Sequence of chain 1.B:
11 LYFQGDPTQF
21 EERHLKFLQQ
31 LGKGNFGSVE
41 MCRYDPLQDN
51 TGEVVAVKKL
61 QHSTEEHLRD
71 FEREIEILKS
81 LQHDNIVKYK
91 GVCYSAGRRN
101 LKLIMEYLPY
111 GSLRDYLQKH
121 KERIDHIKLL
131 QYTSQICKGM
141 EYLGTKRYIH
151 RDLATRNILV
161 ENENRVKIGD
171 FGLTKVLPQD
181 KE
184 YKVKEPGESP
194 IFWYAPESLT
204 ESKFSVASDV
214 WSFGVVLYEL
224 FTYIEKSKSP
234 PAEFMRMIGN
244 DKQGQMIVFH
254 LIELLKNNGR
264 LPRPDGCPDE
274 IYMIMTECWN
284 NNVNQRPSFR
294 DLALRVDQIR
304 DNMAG

The protein below binds the small molecule below.
Small molecule (SMILES): Cc1cnc(Nc2cc(F)c(C3CCN(C)CC3)c(F)c2)nc1Nc1ccc(F)c(NS(=O)(=O)C(C)(C)C)c1

Binding-site contacts:
Ligand atom F15 contacts residue LEU31 of chain 1.B at 3.0 Å.
Ligand atom C33 contacts residue GLY34 of chain 1.B at 3.6 Å.
Ligand atom C09 contacts residue LEU108 of chain 1.B at 3.4 Å (hydrophobic).
Ligand atom N08 contacts residue LEU108 of chain 1.B at 2.6 Å (h-bond).
Ligand atom C10 contacts residue TYR107 of chain 1.B at 3.6 Å (hydrophobic).
Ligand atom C02 contacts residue LEU159 of chain 1.B at 3.4 Å (hydrophobic).
Ligand atom O37 contacts residue ASN157 of chain 1.B at 2.9 Å (h-bond).
Ligand atom C25 contacts residue VAL39 of chain 1.B at 3.5 Å (hydrophobic).
Ligand atom C26 contacts residue VAL39 of chain 1.B at 3.8 Å (hydrophobic).
Ligand atom N06 contacts residue LEU159 of chain 1.B at 3.8 Å.
Ligand atom C10 contacts residue LEU108 of chain 1.B at 3.4 Å (hydrophobic).
Ligand atom N06 contacts residue LEU108 of chain 1.B at 3.0 Å (h-bond).
Ligand atom O37 contacts residue ASP170 of chain 1.B at 3.1 Å (salt-bridge).
Ligand atom C10 contacts residue GLY111 of chain 1.B at 3.6 Å.
Ligand atom C34 contacts residue ASP170 of chain 1.B at 3.2 Å.
Ligand atom C01 contacts residue ALA56 of chain 1.B at 3.7 Å (hydrophobic).
Ligand atom C18 contacts residue LEU31 of chain 1.B at 3.7 Å (hydrophobic).
Ligand atom C07 contacts residue GLU106 of chain 1.B at 3.2 Å.
Ligand atom N24 contacts residue VAL39 of chain 1.B at 3.3 Å.
Ligand atom C03 contacts residue LEU159 of chain 1.B at 3.5 Å (hydrophobic).
Ligand atom N08 contacts residue TYR107 of chain 1.B at 3.7 Å.
Ligand atom C05 contacts residue LEU108 of chain 1.B at 3.6 Å (hydrophobic).
Ligand atom C13 contacts residue GLY111 of chain 1.B at 3.6 Å.
Ligand atom F12 contacts residue TYR107 of chain 1.B at 3.8 Å.
Ligand atom C01 contacts residue MET105 of chain 1.B at 3.6 Å (hydrophobic).
Ligand atom C14 contacts residue LEU31 of chain 1.B at 3.6 Å (hydrophobic).
Ligand atom C16 contacts residue GLY111 of chain 1.B at 3.6 Å.
Ligand atom C11 contacts residue LEU31 of chain 1.B at 3.7 Å (hydrophobic).
Ligand atom C35 contacts residue GLY32 of chain 1.B at 3.7 Å.
Ligand atom C02 contacts residue ALA56 of chain 1.B at 3.6 Å (hydrophobic).
Ligand atom C09 contacts residue GLY111 of chain 1.B at 3.6 Å.
Ligand atom C27 contacts residue GLY32 of chain 1.B at 3.6 Å.
Ligand atom C10 contacts residue LEU31 of chain 1.B at 3.7 Å (hydrophobic).
Ligand atom C14 contacts residue GLY111 of chain 1.B at 3.6 Å.
Ligand atom C07 contacts residue ALA56 of chain 1.B at 3.6 Å (hydrophobic).
Ligand atom C34 contacts residue VAL39 of chain 1.B at 3.6 Å (hydrophobic).
Ligand atom C07 contacts residue LEU108 of chain 1.B at 3.7 Å (hydrophobic).
Ligand atom C11 contacts residue GLY111 of chain 1.B at 3.7 Å.
Ligand atom C35 contacts residue GLY34 of chain 1.B at 3.6 Å.
Ligand atom C07 contacts residue LEU159 of chain 1.B at 3.5 Å (hydrophobic).